This protein binds this small molecule.
Small molecule (SMILES): CC(=O)N[C@H]1[C@H](O[C@H]2[C@H](O)[C@@H](NC(C)=O)CO[C@@H]2CO)O[C@H](CO)[C@@H](O[C@@H]2O[C@H](CO)[C@@H](O)[C@H](O)[C@@H]2O)[C@@H]1O

Sequence of chain 1.A:
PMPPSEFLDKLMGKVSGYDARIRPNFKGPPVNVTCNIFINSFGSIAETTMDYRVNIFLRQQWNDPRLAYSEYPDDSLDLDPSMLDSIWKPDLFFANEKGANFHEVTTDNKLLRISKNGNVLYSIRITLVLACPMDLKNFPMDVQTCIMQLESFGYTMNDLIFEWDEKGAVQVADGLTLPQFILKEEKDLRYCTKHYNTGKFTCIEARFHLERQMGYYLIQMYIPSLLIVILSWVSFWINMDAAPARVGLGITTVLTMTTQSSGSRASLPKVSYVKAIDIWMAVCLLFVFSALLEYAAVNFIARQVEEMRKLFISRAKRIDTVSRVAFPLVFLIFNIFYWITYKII

Binding-site contacts:
Ligand atom C1 contacts residue ASN62 of chain 1.A at 1.4 Å.
Ligand atom C8 contacts residue PRO60 of chain 1.A at 3.9 Å (hydrophobic).
Ligand atom N2 contacts residue ASN62 of chain 1.A at 2.9 Å (h-bond).
Ligand atom C5 contacts residue ASN62 of chain 1.A at 3.6 Å.
Ligand atom N2 contacts residue PRO60 of chain 1.A at 3.9 Å.
Ligand atom C7 contacts residue ASN62 of chain 1.A at 3.1 Å.
Ligand atom O7 contacts residue ASN62 of chain 1.A at 3.1 Å (h-bond).
Ligand atom O5 contacts residue ASN62 of chain 1.A at 2.4 Å (h-bond).
Ligand atom C8 contacts residue PRO59 of chain 1.A at 4.1 Å (hydrophobic).
Ligand atom C8 contacts residue ASN62 of chain 1.A at 4.3 Å.
Ligand atom C3 contacts residue PRO59 of chain 1.A at 4.2 Å (hydrophobic).
Ligand atom C3 contacts residue ASN62 of chain 1.A at 3.8 Å.
Ligand atom C4 contacts residue ASN62 of chain 1.A at 4.2 Å.
Ligand atom O3 contacts residue PRO59 of chain 1.A at 4.2 Å.
Ligand atom C2 contacts residue ASN62 of chain 1.A at 2.5 Å.
Ligand atom N2 contacts residue PRO59 of chain 1.A at 3.9 Å.
Ligand atom C8 contacts residue ASN55 of chain 1.A at 3.5 Å.
Ligand atom C7 contacts residue PRO60 of chain 1.A at 4.2 Å (hydrophobic).